Binding-site contacts:
Ligand atom N2 contacts residue SER44 of chain 1.A at 3.9 Å.
Ligand atom N1 contacts residue PRO45 of chain 1.A at 4.0 Å.
Ligand atom C2 contacts residue SER44 of chain 1.A at 3.5 Å.
Ligand atom C5 contacts residue EDO1 of chain 2.S at 4.0 Å.
Ligand atom C1' contacts residue SER258 of chain 1.A at 3.5 Å.
Ligand atom C4' contacts residue ARG259 of chain 1.A at 3.6 Å.
Ligand atom C5 contacts residue PRO45 of chain 1.A at 3.7 Å (hydrophobic).
Ligand atom C5 contacts residue EDO1 of chain 2.S at 4.0 Å.
Ligand atom N7 contacts residue PRO45 of chain 1.A at 3.6 Å (h-bond).
Ligand atom C7 contacts residue EDO1 of chain 2.S at 4.0 Å.
Ligand atom N2 contacts residue ARG3 of chain 1.A at 3.5 Å (salt-bridge).
Ligand atom C6 contacts residue EDO1 of chain 2.S at 3.9 Å.
Ligand atom N3 contacts residue SER258 of chain 1.A at 2.7 Å (h-bond).
Ligand atom N2 contacts residue SER258 of chain 1.A at 3.4 Å (h-bond).
Ligand atom OP1 contacts residue GLN90 of chain 1.A at 3.7 Å.
Ligand atom N7 contacts residue EDO1 of chain 2.S at 3.0 Å (h-bond).
Ligand atom C6 contacts residue PRO45 of chain 1.A at 3.8 Å (hydrophobic).
Ligand atom C5 contacts residue GLN46 of chain 1.A at 4.2 Å.
Ligand atom C8 contacts residue PRO45 of chain 1.A at 4.3 Å (hydrophobic).
Ligand atom C6 contacts residue SER44 of chain 1.A at 4.1 Å.
Ligand atom N1 contacts residue SER44 of chain 1.A at 3.7 Å.
Ligand atom O3' contacts residue ARG259 of chain 1.A at 3.5 Å.
Ligand atom C8 contacts residue GLN46 of chain 1.A at 4.1 Å.
Ligand atom O6 contacts residue PRO45 of chain 1.A at 3.7 Å.
Ligand atom N3 contacts residue SER44 of chain 1.A at 3.5 Å (h-bond).
Ligand atom C6 contacts residue GLN46 of chain 1.A at 4.2 Å.
Ligand atom N9 contacts residue SER44 of chain 1.A at 3.9 Å.
Ligand atom C2 contacts residue SER258 of chain 1.A at 3.5 Å.
Ligand atom N7 contacts residue GLN46 of chain 1.A at 3.6 Å (h-bond).
Ligand atom OP2 contacts residue GLN90 of chain 1.A at 4.1 Å.
Ligand atom O6 contacts residue GLN46 of chain 1.A at 3.4 Å (h-bond).
Ligand atom C5 contacts residue SER44 of chain 1.A at 3.8 Å.
Ligand atom C8 contacts residue EDO1 of chain 2.S at 3.9 Å.
Ligand atom C4 contacts residue SER44 of chain 1.A at 3.5 Å.
Ligand atom N9 contacts residue SER258 of chain 1.A at 4.0 Å.
Ligand atom O4' contacts residue SER258 of chain 1.A at 4.1 Å.
Ligand atom C5' contacts residue ARG259 of chain 1.A at 3.5 Å.
Ligand atom O6 contacts residue EDO1 of chain 2.S at 3.8 Å.
Ligand atom C3' contacts residue ARG259 of chain 1.A at 4.0 Å.
Ligand atom C4 contacts residue SER258 of chain 1.A at 3.7 Å.

The small molecule below binds the protein below.
Small molecule (SMILES): Cc1cn([C@H]2C[C@H](O[P](=O)(O)OC[C@H]3O[C@@H](n4cnc5c(=O)nc(N)[nH]c54)C[C@@H]3O[P](=O)(O)OC[C@H]3O[C@@H](n4cnc5c(=O)nc(N)[nH]c54)C[C@@H]3O)[C@@H](CO[P](=O)(O)O[C@H]3C[C@H](n4ccc(N)nc4=O)O[C@@H]3CO[P](=O)(O)O[C@H]3C[C@H](n4cc(C)c(=O)[nH]c4=O)O[C@@H]3CO[P](=O)(O)O[C@H]3C[C@H](n4cnc5c(=O)nc(N)[nH]c54)O[C@@H]3CO)O2)c(=O)[nH]c1=O

Sequence of chain 1.A:
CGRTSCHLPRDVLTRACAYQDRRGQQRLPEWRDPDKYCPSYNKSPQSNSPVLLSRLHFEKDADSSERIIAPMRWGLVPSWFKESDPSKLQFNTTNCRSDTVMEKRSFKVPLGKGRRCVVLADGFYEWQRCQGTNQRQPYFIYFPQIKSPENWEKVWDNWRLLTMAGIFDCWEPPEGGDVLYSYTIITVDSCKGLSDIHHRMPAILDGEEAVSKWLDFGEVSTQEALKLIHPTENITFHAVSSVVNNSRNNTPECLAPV